A protein and the small-molecule ligand that binds it are described below.
Small molecule (SMILES): CC(=O)N[C@H]1[C@H](O[C@H]2[C@H](O)[C@@H](NC(C)=O)CO[C@@H]2CO)O[C@H](CO)[C@@H](O)[C@@H]1O

Binding-site contacts:
Ligand atom C1 contacts residue ASN19 of chain 58.BA at 1.6 Å.
Ligand atom C7 contacts residue ASN19 of chain 58.BA at 3.8 Å.
Ligand atom C5 contacts residue ASN19 of chain 58.BA at 3.5 Å.
Ligand atom C8 contacts residue TYR17 of chain 58.BA at 4.4 Å (hydrophobic).
Ligand atom C2 contacts residue ASN19 of chain 58.BA at 2.9 Å.
Ligand atom N2 contacts residue ASN19 of chain 58.BA at 3.2 Å (h-bond).
Ligand atom C3 contacts residue ASN19 of chain 58.BA at 4.0 Å.
Ligand atom C4 contacts residue ASN19 of chain 58.BA at 4.4 Å.
Ligand atom O7 contacts residue ASN19 of chain 58.BA at 4.2 Å.
Ligand atom O5 contacts residue ASN19 of chain 58.BA at 2.5 Å (h-bond).

Sequence of chain 58.BA:
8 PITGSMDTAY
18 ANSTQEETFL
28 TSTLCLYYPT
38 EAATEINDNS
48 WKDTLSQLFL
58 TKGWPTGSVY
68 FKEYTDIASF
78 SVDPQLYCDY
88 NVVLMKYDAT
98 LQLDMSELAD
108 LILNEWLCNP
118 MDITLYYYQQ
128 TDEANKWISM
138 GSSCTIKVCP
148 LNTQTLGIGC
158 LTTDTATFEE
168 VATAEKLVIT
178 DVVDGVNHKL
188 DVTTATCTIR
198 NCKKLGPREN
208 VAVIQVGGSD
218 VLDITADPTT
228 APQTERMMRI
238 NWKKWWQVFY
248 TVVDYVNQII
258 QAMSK